Sequence of chain 8.B:
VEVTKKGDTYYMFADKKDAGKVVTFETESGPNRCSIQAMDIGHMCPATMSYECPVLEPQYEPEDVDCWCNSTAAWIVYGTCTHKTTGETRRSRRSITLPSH

Binding-site contacts:
Ligand atom C4 contacts residue ASN70 of chain 8.B at 4.2 Å.
Ligand atom C2 contacts residue PRO31 of chain 8.B at 4.0 Å (hydrophobic).
Ligand atom N2 contacts residue PRO31 of chain 8.B at 2.8 Å (h-bond).
Ligand atom C7 contacts residue PRO31 of chain 8.B at 3.2 Å (hydrophobic).
Ligand atom C6 contacts residue ARG33 of chain 8.B at 3.7 Å.
Ligand atom C5 contacts residue ARG33 of chain 8.B at 3.9 Å.
Ligand atom C1 contacts residue ASN70 of chain 8.B at 1.4 Å.
Ligand atom N2 contacts residue ASN32 of chain 8.B at 4.2 Å.
Ligand atom N2 contacts residue ASN70 of chain 8.B at 2.9 Å (h-bond).
Ligand atom O5 contacts residue ARG33 of chain 8.B at 4.3 Å.
Ligand atom C7 contacts residue ASN70 of chain 8.B at 3.4 Å.
Ligand atom O7 contacts residue SER71 of chain 8.B at 4.4 Å.
Ligand atom O3 contacts residue PRO31 of chain 8.B at 4.2 Å.
Ligand atom C5 contacts residue ASN70 of chain 8.B at 3.7 Å.
Ligand atom C3 contacts residue ASN70 of chain 8.B at 3.8 Å.
Ligand atom C2 contacts residue ASN70 of chain 8.B at 2.5 Å.
Ligand atom C3 contacts residue PRO31 of chain 8.B at 4.1 Å (hydrophobic).
Ligand atom C1 contacts residue ARG33 of chain 8.B at 4.1 Å.
Ligand atom C8 contacts residue ASN70 of chain 8.B at 3.9 Å.
Ligand atom O6 contacts residue ARG33 of chain 8.B at 3.0 Å (salt-bridge).
Ligand atom O7 contacts residue ASN70 of chain 8.B at 3.5 Å (h-bond).
Ligand atom O5 contacts residue ASN70 of chain 8.B at 2.4 Å (h-bond).
Ligand atom O7 contacts residue PRO31 of chain 8.B at 3.0 Å (h-bond).

A small-molecule ligand and the protein it binds are described below.
Small molecule (SMILES): CC(=O)N[C@@H]1[C@@H](O)[C@H](O)[C@@H](CO)O[C@H]1O